Binding-site contacts:
Ligand atom C8 contacts residue ASP232 of chain 1.E at 4.0 Å.
Ligand atom C2 contacts residue ASN243 of chain 1.E at 2.5 Å.
Ligand atom C1 contacts residue ASN243 of chain 1.E at 1.5 Å.
Ligand atom C3 contacts residue ASN243 of chain 1.E at 3.9 Å.
Ligand atom O5 contacts residue ASN243 of chain 1.E at 2.4 Å (h-bond).
Ligand atom C7 contacts residue THR242 of chain 1.E at 4.0 Å.
Ligand atom O7 contacts residue ASN243 of chain 1.E at 4.1 Å.
Ligand atom O6 contacts residue ASN243 of chain 1.E at 4.5 Å.
Ligand atom C7 contacts residue ASN243 of chain 1.E at 3.7 Å.
Ligand atom C4 contacts residue ASN243 of chain 1.E at 4.3 Å.
Ligand atom N2 contacts residue THR242 of chain 1.E at 3.9 Å.
Ligand atom C8 contacts residue THR242 of chain 1.E at 3.2 Å.
Ligand atom N2 contacts residue ASN243 of chain 1.E at 2.9 Å (h-bond).
Ligand atom C5 contacts residue ASN243 of chain 1.E at 3.8 Å.
Ligand atom N2 contacts residue ASP232 of chain 1.E at 4.4 Å.
Ligand atom O7 contacts residue ASP232 of chain 1.E at 4.2 Å.
Ligand atom O7 contacts residue LYS233 of chain 1.E at 4.1 Å.
Ligand atom C7 contacts residue ASP232 of chain 1.E at 4.0 Å.

Sequence of chain 1.E:
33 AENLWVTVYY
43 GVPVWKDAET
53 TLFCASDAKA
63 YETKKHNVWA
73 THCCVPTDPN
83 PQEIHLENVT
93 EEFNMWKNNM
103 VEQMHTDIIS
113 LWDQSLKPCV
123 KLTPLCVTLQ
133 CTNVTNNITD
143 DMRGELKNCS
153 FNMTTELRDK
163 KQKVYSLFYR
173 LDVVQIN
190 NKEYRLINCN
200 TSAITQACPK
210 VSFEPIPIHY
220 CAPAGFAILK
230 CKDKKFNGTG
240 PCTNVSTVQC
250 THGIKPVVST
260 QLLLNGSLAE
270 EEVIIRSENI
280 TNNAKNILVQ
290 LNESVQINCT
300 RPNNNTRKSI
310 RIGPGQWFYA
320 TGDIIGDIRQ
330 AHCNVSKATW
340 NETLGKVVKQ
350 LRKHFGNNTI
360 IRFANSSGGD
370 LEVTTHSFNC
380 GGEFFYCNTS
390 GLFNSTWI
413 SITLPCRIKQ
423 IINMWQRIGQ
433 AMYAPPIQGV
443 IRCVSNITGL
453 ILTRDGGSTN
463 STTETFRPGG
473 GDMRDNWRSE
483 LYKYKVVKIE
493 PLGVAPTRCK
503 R

The protein below binds the small molecule below.
Small molecule (SMILES): CC(=O)N[C@@H]1[C@@H](O)[C@H](O)[C@@H](CO)O[C@H]1O